Sequence of chain 1.D:
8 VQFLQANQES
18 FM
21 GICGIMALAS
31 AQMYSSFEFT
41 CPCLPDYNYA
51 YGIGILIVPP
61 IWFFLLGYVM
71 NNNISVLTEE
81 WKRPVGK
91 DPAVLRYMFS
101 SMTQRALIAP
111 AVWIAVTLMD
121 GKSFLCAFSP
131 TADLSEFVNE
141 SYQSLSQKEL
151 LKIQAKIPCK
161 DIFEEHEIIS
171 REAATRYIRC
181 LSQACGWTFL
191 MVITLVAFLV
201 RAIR

Binding-site contacts:
Ligand atom C5 contacts residue SER141 of chain 1.D at 4.4 Å.
Ligand atom C8 contacts residue ASN139 of chain 1.D at 4.1 Å.
Ligand atom O7 contacts residue ILE168 of chain 1.D at 4.3 Å.
Ligand atom O7 contacts residue HIS166 of chain 1.D at 3.8 Å.
Ligand atom O6 contacts residue SER141 of chain 1.D at 3.4 Å (h-bond).
Ligand atom O5 contacts residue ASN139 of chain 1.D at 2.3 Å (h-bond).
Ligand atom C6 contacts residue SER141 of chain 1.D at 4.3 Å.
Ligand atom O7 contacts residue GLU167 of chain 1.D at 3.5 Å (salt-bridge).
Ligand atom O7 contacts residue ASN139 of chain 1.D at 2.8 Å (h-bond).
Ligand atom C2 contacts residue GLU167 of chain 1.D at 4.2 Å.
Ligand atom N2 contacts residue ASN139 of chain 1.D at 2.9 Å (h-bond).
Ligand atom C1 contacts residue GLU167 of chain 1.D at 4.0 Å.
Ligand atom C5 contacts residue ASN139 of chain 1.D at 3.6 Å.
Ligand atom O5 contacts residue TYR142 of chain 1.D at 4.2 Å.
Ligand atom O5 contacts residue SER141 of chain 1.D at 3.8 Å.
Ligand atom C1 contacts residue SER141 of chain 1.D at 4.4 Å.
Ligand atom C1 contacts residue ASN139 of chain 1.D at 1.4 Å.
Ligand atom C2 contacts residue ASN139 of chain 1.D at 2.4 Å.
Ligand atom C7 contacts residue ASN139 of chain 1.D at 3.1 Å.
Ligand atom C4 contacts residue ASN139 of chain 1.D at 4.2 Å.
Ligand atom O5 contacts residue GLU167 of chain 1.D at 4.0 Å.
Ligand atom C3 contacts residue ASN139 of chain 1.D at 3.8 Å.

A small-molecule ligand and the protein it binds are described below.
Small molecule (SMILES): CC(=O)N[C@@H]1[C@@H](O)[C@H](O)[C@@H](CO)O[C@H]1O